A small-molecule ligand and the protein it binds are described below.
Small molecule (SMILES): O=C1c2ccccc2C(=O)c2cc(S(=O)(=O)O)c(O)cc21

Sequence of chain 1.C:
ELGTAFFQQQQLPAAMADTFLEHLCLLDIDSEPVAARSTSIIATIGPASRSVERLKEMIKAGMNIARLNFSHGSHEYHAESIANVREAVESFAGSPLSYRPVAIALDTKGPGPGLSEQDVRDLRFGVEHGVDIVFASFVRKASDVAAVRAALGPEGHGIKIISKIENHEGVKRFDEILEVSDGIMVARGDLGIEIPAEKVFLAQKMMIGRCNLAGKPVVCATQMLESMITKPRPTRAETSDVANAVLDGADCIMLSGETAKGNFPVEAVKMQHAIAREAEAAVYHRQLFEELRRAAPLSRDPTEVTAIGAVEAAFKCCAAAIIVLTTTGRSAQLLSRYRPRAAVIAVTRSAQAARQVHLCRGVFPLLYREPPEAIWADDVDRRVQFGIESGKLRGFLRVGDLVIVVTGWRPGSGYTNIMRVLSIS

Binding-site contacts:
Ligand atom S contacts residue SER278 of chain 1.C at 4.0 Å.
Ligand atom C7 contacts residue HIS92 of chain 1.C at 3.8 Å.
Ligand atom C contacts residue ALA282 of chain 1.C at 3.8 Å (hydrophobic).
Ligand atom O2 contacts residue ILE65 of chain 1.C at 3.9 Å.
Ligand atom O contacts residue ALA282 of chain 1.C at 3.8 Å.
Ligand atom C12 contacts residue PRO67 of chain 1.C at 3.9 Å (hydrophobic).
Ligand atom C12 contacts residue HIS92 of chain 1.C at 3.4 Å.
Ligand atom C8 contacts residue PRO67 of chain 1.C at 3.8 Å (hydrophobic).
Ligand atom O1 contacts residue LYS283 of chain 1.C at 3.5 Å.
Ligand atom O2 contacts residue HIS92 of chain 1.C at 4.0 Å.
Ligand atom O contacts residue GLY279 of chain 1.C at 2.9 Å (h-bond).
Ligand atom C5 contacts residue HIS92 of chain 1.C at 4.0 Å.
Ligand atom O contacts residue ARG87 of chain 1.C at 4.0 Å.
Ligand atom C11 contacts residue HIS92 of chain 1.C at 3.6 Å.
Ligand atom O5 contacts residue THR64 of chain 1.C at 3.9 Å.
Ligand atom C3 contacts residue ALA282 of chain 1.C at 3.6 Å (hydrophobic).
Ligand atom C11 contacts residue TYR97 of chain 1.C at 3.9 Å (hydrophobic).
Ligand atom C13 contacts residue HIS92 of chain 1.C at 3.6 Å.
Ligand atom C10 contacts residue HIS92 of chain 1.C at 4.1 Å.
Ligand atom C contacts residue HIS92 of chain 1.C at 3.9 Å.
Ligand atom O contacts residue THR64 of chain 1.C at 3.8 Å.
Ligand atom C11 contacts residue GLY93 of chain 1.C at 3.9 Å.
Ligand atom C2 contacts residue LYS283 of chain 1.C at 3.8 Å.
Ligand atom C9 contacts residue GLY93 of chain 1.C at 4.1 Å.
Ligand atom C1 contacts residue HIS92 of chain 1.C at 4.1 Å.
Ligand atom S contacts residue ASN89 of chain 1.C at 3.7 Å.
Ligand atom O5 contacts residue ASN89 of chain 1.C at 2.5 Å (h-bond).
Ligand atom C9 contacts residue TYR97 of chain 1.C at 4.0 Å (hydrophobic).
Ligand atom C4 contacts residue HIS92 of chain 1.C at 3.5 Å.
Ligand atom C4 contacts residue ALA282 of chain 1.C at 3.9 Å (hydrophobic).
Ligand atom C1 contacts residue LYS283 of chain 1.C at 4.0 Å.
Ligand atom O5 contacts residue ARG87 of chain 1.C at 3.3 Å (salt-bridge).
Ligand atom C10 contacts residue TYR97 of chain 1.C at 3.5 Å (hydrophobic).
Ligand atom O4 contacts residue ASN89 of chain 1.C at 4.1 Å.
Ligand atom C3 contacts residue HIS92 of chain 1.C at 3.5 Å.
Ligand atom C7 contacts residue PRO67 of chain 1.C at 3.7 Å (hydrophobic).
Ligand atom O2 contacts residue ASN89 of chain 1.C at 4.0 Å.
Ligand atom O contacts residue SER278 of chain 1.C at 2.8 Å.
Ligand atom O1 contacts residue GLY279 of chain 1.C at 4.0 Å.
Ligand atom C10 contacts residue GLY93 of chain 1.C at 3.6 Å.